Sequence of chain 22.A:
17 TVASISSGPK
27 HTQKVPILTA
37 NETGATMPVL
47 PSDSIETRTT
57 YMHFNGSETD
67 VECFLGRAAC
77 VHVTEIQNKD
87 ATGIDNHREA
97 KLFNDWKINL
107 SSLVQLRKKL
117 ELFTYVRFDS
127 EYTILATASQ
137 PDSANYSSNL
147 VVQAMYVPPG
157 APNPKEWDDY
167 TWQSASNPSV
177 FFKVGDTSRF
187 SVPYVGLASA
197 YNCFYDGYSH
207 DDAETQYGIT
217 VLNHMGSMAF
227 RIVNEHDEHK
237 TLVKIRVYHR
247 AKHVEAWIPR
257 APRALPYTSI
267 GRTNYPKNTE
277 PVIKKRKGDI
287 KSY

Sequence of chain 23.C:
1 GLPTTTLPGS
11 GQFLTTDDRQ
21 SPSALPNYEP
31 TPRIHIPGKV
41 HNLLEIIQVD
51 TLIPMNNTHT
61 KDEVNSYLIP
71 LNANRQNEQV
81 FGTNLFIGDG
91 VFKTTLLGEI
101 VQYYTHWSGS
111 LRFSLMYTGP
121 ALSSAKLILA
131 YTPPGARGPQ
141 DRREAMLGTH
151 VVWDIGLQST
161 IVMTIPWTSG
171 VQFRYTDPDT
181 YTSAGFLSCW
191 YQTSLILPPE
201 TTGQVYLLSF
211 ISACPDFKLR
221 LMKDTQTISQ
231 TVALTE

Sequence of chain 22.C:
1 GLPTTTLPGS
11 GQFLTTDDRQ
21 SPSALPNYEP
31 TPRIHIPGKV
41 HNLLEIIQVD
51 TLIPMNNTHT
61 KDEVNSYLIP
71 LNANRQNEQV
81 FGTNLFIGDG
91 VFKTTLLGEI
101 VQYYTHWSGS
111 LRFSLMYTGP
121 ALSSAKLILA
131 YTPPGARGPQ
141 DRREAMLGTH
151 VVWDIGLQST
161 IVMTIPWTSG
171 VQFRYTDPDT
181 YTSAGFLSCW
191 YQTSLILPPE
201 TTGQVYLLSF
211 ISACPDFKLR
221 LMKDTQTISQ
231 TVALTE

Binding-site contacts:
Ligand atom C2A contacts residue PHE186 of chain 22.A at 3.6 Å (hydrophobic).
Ligand atom C5A contacts residue VAL176 of chain 22.A at 3.8 Å (hydrophobic).
Ligand atom N3A contacts residue ALA24 of chain 22.C at 3.8 Å.
Ligand atom C3B contacts residue TYR152 of chain 22.A at 3.9 Å (hydrophobic).
Ligand atom C5 contacts residue LEU106 of chain 22.A at 3.7 Å (hydrophobic).
Ligand atom N2 contacts residue ASN219 of chain 22.A at 3.5 Å (h-bond).
Ligand atom C1C contacts residue LEU106 of chain 22.A at 3.9 Å (hydrophobic).
Ligand atom CL2 contacts residue ILE104 of chain 22.A at 3.4 Å.
Ligand atom CL1 contacts residue VAL188 of chain 22.A at 3.7 Å.
Ligand atom C4 contacts residue TYR197 of chain 22.A at 3.6 Å (hydrophobic).
Ligand atom C3B contacts residue ALA24 of chain 22.C at 4.0 Å (hydrophobic).
Ligand atom O1 contacts residue MET221 of chain 22.A at 3.4 Å (h-bond).
Ligand atom C4C contacts residue VAL191 of chain 22.A at 3.7 Å (hydrophobic).
Ligand atom O1A contacts residue MET224 of chain 22.A at 3.9 Å.
Ligand atom C3C contacts residue TYR128 of chain 22.A at 3.8 Å (hydrophobic).
Ligand atom CL2 contacts residue MET224 of chain 22.A at 3.2 Å.
Ligand atom C5 contacts residue MET221 of chain 22.A at 3.9 Å (hydrophobic).
Ligand atom C2C contacts residue ILE104 of chain 22.A at 3.9 Å (hydrophobic).
Ligand atom CL1 contacts residue LEU25 of chain 22.C at 3.5 Å.
Ligand atom C5C contacts residue TYR152 of chain 22.A at 3.8 Å (hydrophobic).
Ligand atom C2C contacts residue MET221 of chain 22.A at 3.3 Å (hydrophobic).
Ligand atom C5B contacts residue MET224 of chain 22.A at 3.8 Å (hydrophobic).
Ligand atom C4B contacts residue TYR152 of chain 22.A at 3.7 Å (hydrophobic).
Ligand atom C5A contacts residue ALA150 of chain 22.A at 3.4 Å (hydrophobic).
Ligand atom N3A contacts residue PRO174 of chain 22.A at 3.3 Å (h-bond).
Ligand atom C4A contacts residue SER175 of chain 22.A at 3.6 Å.
Ligand atom C31 contacts residue TYR197 of chain 22.A at 3.6 Å (hydrophobic).
Ligand atom O1 contacts residue LEU106 of chain 22.A at 3.7 Å.
Ligand atom C1C contacts residue TYR128 of chain 22.A at 3.6 Å (hydrophobic).
Ligand atom N2 contacts residue MET221 of chain 22.A at 3.9 Å.
Ligand atom C4A contacts residue ALA150 of chain 22.A at 3.9 Å (hydrophobic).
Ligand atom CL2 contacts residue TYR128 of chain 22.A at 3.4 Å.
Ligand atom C31 contacts residue ASN219 of chain 22.A at 3.7 Å.
Ligand atom C4A contacts residue VAL176 of chain 22.A at 3.9 Å (hydrophobic).
Ligand atom C4B contacts residue PHE186 of chain 22.A at 3.6 Å (hydrophobic).
Ligand atom O1B contacts residue VAL188 of chain 22.A at 3.8 Å.
Ligand atom C3C contacts residue ILE104 of chain 22.A at 3.6 Å (hydrophobic).
Ligand atom O1A contacts residue PHE186 of chain 22.A at 3.4 Å.
Ligand atom C5B contacts residue PHE186 of chain 22.A at 3.8 Å (hydrophobic).
Ligand atom C4A contacts residue PRO174 of chain 22.A at 3.2 Å (hydrophobic).

This small molecule binds to this protein.
Small molecule (SMILES): Cc1cc(CCCCCOc2c(Cl)cc(C3=NCCO3)cc2Cl)on1